This protein binds this small molecule.
Small molecule (SMILES): C[C@@H](CCC(=O)O)C(=O)O

Sequence of chain 1.A:
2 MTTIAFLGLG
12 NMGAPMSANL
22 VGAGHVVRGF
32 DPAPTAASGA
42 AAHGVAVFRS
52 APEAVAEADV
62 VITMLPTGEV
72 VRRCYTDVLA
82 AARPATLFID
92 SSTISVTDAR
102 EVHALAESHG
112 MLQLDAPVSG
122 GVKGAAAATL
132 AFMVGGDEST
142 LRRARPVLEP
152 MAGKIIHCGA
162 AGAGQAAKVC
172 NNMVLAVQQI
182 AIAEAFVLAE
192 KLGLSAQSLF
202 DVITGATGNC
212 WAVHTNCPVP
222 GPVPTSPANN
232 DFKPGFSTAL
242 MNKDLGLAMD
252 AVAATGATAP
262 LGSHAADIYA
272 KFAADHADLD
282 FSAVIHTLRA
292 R

Binding-site contacts:
Ligand atom C5 contacts residue GLY154 of chain 1.A at 3.6 Å.
Ligand atom O10 contacts residue LYS155 of chain 1.A at 3.8 Å.
Ligand atom O10 contacts residue GLY154 of chain 1.A at 4.0 Å.
Ligand atom C7 contacts residue GLY154 of chain 1.A at 3.9 Å.
Ligand atom C7 contacts residue ILE156 of chain 1.A at 4.2 Å (hydrophobic).
Ligand atom C1 contacts residue ALA153 of chain 1.A at 3.4 Å (hydrophobic).
Ligand atom C7 contacts residue LYS155 of chain 1.A at 4.3 Å.
Ligand atom C4 contacts residue ALA153 of chain 1.A at 4.0 Å (hydrophobic).
Ligand atom C1 contacts residue GLU150 of chain 1.A at 2.9 Å.
Ligand atom O10 contacts residue ALA153 of chain 1.A at 4.0 Å.
Ligand atom C3 contacts residue GLU150 of chain 1.A at 4.0 Å.
Ligand atom O10 contacts residue ILE156 of chain 1.A at 3.1 Å.
Ligand atom O8 contacts residue GLU150 of chain 1.A at 3.1 Å (salt-bridge).
Ligand atom C2 contacts residue GLU150 of chain 1.A at 3.2 Å.
Ligand atom O9 contacts residue GLU150 of chain 1.A at 3.4 Å (salt-bridge).
Ligand atom O12 contacts residue ARG146 of chain 1.A at 3.1 Å (salt-bridge).
Ligand atom O8 contacts residue ALA153 of chain 1.A at 2.5 Å (h-bond).
Ligand atom O8 contacts residue ALA129 of chain 1.A at 4.4 Å.
Ligand atom O10 contacts residue ARG146 of chain 1.A at 4.0 Å.
Ligand atom C3 contacts residue ALA153 of chain 1.A at 4.4 Å (hydrophobic).
Ligand atom C7 contacts residue ARG146 of chain 1.A at 3.9 Å.
Ligand atom C2 contacts residue ALA153 of chain 1.A at 3.6 Å (hydrophobic).
Ligand atom C4 contacts residue GLY154 of chain 1.A at 3.7 Å.